Sequence of chain 1.C:
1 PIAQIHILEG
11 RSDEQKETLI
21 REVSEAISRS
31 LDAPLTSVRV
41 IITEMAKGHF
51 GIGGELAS

Binding-site contacts:
Ligand atom O3 contacts residue SER37 of chain 1.D at 4.4 Å.
Ligand atom C2 contacts residue ARG39 of chain 3.C at 3.9 Å.
Ligand atom O3 contacts residue ILE52 of chain 1.C at 4.5 Å.
Ligand atom C4 contacts residue SER37 of chain 1.D at 3.8 Å.
Ligand atom C2 contacts residue SER37 of chain 1.D at 3.9 Å.
Ligand atom C5 contacts residue SER37 of chain 1.D at 4.5 Å.
Ligand atom C5 contacts residue HIS6 of chain 1.C at 4.5 Å.
Ligand atom O3 contacts residue PHE50 of chain 1.C at 3.2 Å.
Ligand atom O3 contacts residue ARG39 of chain 3.C at 2.9 Å (salt-bridge).
Ligand atom C3 contacts residue PRO1 of chain 1.D at 2.3 Å (hydrophobic).
Ligand atom C5 contacts residue PRO1 of chain 1.D at 2.6 Å (hydrophobic).
Ligand atom C3 contacts residue SER37 of chain 1.D at 3.5 Å.
Ligand atom C1 contacts residue ARG39 of chain 3.C at 3.7 Å.
Ligand atom O2 contacts residue ARG39 of chain 3.C at 2.6 Å (salt-bridge).
Ligand atom O3 contacts residue PRO1 of chain 1.D at 4.3 Å.
Ligand atom C4 contacts residue ILE2 of chain 1.D at 3.9 Å (hydrophobic).
Ligand atom C2 contacts residue PHE50 of chain 1.C at 4.0 Å (hydrophobic).
Ligand atom O1 contacts residue SER37 of chain 1.D at 3.9 Å.
Ligand atom C2 contacts residue PRO1 of chain 1.D at 3.8 Å (hydrophobic).
Ligand atom O2 contacts residue SER37 of chain 1.D at 4.1 Å.
Ligand atom C1 contacts residue SER37 of chain 1.D at 3.9 Å.
Ligand atom C5 contacts residue ILE2 of chain 1.D at 3.4 Å (hydrophobic).
Ligand atom O2 contacts residue ILE52 of chain 1.C at 4.5 Å.
Ligand atom C5 contacts residue PHE50 of chain 1.C at 3.8 Å (hydrophobic).
Ligand atom C4 contacts residue PRO1 of chain 1.D at 1.4 Å (hydrophobic).

Sequence of chain 1.D:
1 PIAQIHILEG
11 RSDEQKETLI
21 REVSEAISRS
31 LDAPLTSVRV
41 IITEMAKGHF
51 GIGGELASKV

Sequence of chain 3.C:
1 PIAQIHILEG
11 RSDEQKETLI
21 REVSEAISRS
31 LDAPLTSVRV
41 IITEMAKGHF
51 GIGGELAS

The small molecule below binds the protein below.
Small molecule (SMILES): C/C=C\C(=O)C(=O)O